Sequence of chain 1.B:
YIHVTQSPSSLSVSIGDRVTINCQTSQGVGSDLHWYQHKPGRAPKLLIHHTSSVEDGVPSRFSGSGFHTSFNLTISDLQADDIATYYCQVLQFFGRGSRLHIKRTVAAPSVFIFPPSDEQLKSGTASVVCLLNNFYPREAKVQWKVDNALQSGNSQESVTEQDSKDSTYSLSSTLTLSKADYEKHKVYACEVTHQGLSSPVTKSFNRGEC

The small molecule below binds the protein below.
Small molecule (SMILES): CC(=O)N[C@@H]1[C@@H](O)[C@H](O)[C@@H](CO)O[C@H]1O

Binding-site contacts:
Ligand atom C4 contacts residue THR20 of chain 1.B at 4.5 Å.
Ligand atom C5 contacts residue THR20 of chain 1.B at 4.1 Å.
Ligand atom C6 contacts residue PRO8 of chain 1.B at 3.9 Å (hydrophobic).
Ligand atom C2 contacts residue THR20 of chain 1.B at 4.0 Å.
Ligand atom C6 contacts residue ASN22 of chain 1.B at 4.0 Å.
Ligand atom O5 contacts residue ASN72 of chain 1.B at 2.4 Å (h-bond).
Ligand atom C6 contacts residue ILE21 of chain 1.B at 4.0 Å (hydrophobic).
Ligand atom C5 contacts residue ASN72 of chain 1.B at 3.6 Å.
Ligand atom O5 contacts residue THR20 of chain 1.B at 3.6 Å.
Ligand atom O6 contacts residue PRO8 of chain 1.B at 4.1 Å.
Ligand atom O6 contacts residue THR20 of chain 1.B at 2.6 Å (h-bond).
Ligand atom C4 contacts residue ASN72 of chain 1.B at 4.2 Å.
Ligand atom O7 contacts residue ASN72 of chain 1.B at 4.3 Å.
Ligand atom C7 contacts residue ASN72 of chain 1.B at 3.4 Å.
Ligand atom C3 contacts residue ASN72 of chain 1.B at 3.8 Å.
Ligand atom C1 contacts residue ASN72 of chain 1.B at 1.4 Å.
Ligand atom C8 contacts residue THR20 of chain 1.B at 3.8 Å.
Ligand atom O6 contacts residue ILE21 of chain 1.B at 4.2 Å.
Ligand atom C1 contacts residue THR20 of chain 1.B at 3.6 Å.
Ligand atom C6 contacts residue THR20 of chain 1.B at 3.4 Å.
Ligand atom N2 contacts residue ASN72 of chain 1.B at 2.9 Å (h-bond).
Ligand atom C2 contacts residue ASN72 of chain 1.B at 2.5 Å.
Ligand atom O5 contacts residue ASN22 of chain 1.B at 3.7 Å.
Ligand atom C1 contacts residue ASN22 of chain 1.B at 3.9 Å.
Ligand atom C5 contacts residue ASN22 of chain 1.B at 3.8 Å.
Ligand atom C5 contacts residue ILE21 of chain 1.B at 4.4 Å (hydrophobic).
Ligand atom C8 contacts residue ASN72 of chain 1.B at 3.5 Å.
Ligand atom C1 contacts residue ILE21 of chain 1.B at 4.1 Å (hydrophobic).
Ligand atom C6 contacts residue SER7 of chain 1.B at 3.9 Å.
Ligand atom O5 contacts residue ILE21 of chain 1.B at 3.5 Å.